The protein below binds the small molecule below.
Small molecule (SMILES): Nc1ncnc2c1ncn2[C@@H]1O[C@H](COP(=O)(O)OP(=O)(O)OP(O)(O)=S)[C@@H](O)[C@H]1O

Sequence of chain 1.A:
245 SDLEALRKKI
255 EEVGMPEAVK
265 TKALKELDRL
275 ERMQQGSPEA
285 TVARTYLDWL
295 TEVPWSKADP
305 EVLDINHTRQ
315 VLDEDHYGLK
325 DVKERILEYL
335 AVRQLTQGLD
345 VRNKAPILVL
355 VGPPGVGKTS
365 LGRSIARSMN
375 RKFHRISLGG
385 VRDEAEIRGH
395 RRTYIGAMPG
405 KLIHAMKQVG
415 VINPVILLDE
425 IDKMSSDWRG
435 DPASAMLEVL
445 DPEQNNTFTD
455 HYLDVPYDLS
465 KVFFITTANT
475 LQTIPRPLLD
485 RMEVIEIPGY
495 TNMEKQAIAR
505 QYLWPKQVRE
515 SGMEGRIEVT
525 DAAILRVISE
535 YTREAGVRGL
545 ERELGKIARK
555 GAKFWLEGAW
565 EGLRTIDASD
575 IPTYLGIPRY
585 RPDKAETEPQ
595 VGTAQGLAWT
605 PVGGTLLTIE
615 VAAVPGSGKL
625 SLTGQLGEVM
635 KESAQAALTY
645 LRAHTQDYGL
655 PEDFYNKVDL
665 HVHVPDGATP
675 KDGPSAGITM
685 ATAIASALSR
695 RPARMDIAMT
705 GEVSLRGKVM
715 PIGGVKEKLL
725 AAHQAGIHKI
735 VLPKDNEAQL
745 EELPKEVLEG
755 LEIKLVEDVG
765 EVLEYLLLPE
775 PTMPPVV

Sequence of chain 1.B:
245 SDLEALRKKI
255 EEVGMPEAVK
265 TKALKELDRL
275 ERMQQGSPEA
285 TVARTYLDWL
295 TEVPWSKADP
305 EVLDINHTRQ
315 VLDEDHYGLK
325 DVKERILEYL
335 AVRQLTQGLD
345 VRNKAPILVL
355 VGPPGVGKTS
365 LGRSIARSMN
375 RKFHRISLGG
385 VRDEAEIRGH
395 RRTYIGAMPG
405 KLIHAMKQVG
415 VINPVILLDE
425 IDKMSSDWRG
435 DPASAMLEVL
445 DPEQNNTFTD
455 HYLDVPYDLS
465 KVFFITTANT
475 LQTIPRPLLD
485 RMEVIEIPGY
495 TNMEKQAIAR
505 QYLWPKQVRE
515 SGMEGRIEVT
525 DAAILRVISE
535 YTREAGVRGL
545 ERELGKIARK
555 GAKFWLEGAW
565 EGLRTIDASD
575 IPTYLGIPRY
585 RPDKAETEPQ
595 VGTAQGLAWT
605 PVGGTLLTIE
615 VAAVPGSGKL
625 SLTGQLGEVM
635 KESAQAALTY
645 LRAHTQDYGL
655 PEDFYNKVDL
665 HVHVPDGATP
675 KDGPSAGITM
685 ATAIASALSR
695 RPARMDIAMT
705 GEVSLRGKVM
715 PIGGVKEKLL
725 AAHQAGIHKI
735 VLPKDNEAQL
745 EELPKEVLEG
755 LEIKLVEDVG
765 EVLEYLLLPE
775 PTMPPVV

Binding-site contacts:
Ligand atom O1B contacts residue PRO358 of chain 1.A at 3.6 Å.
Ligand atom O2G contacts residue THR363 of chain 1.A at 2.9 Å (h-bond).
Ligand atom C2 contacts residue TYR506 of chain 1.A at 3.5 Å (hydrophobic).
Ligand atom PA contacts residue VAL360 of chain 1.A at 3.3 Å.
Ligand atom O3A contacts residue PRO358 of chain 1.A at 3.1 Å (h-bond).
Ligand atom PA contacts residue THR363 of chain 1.A at 3.3 Å.
Ligand atom N7 contacts residue TYR494 of chain 1.A at 3.1 Å (h-bond).
Ligand atom N1 contacts residue TYR506 of chain 1.A at 3.5 Å.
Ligand atom O2A contacts residue THR363 of chain 1.A at 3.5 Å (h-bond).
Ligand atom O2B contacts residue ARG542 of chain 1.A at 3.1 Å (salt-bridge).
Ligand atom O1A contacts residue THR363 of chain 1.A at 2.2 Å (h-bond).
Ligand atom PB contacts residue ARG485 of chain 1.B at 3.2 Å.
Ligand atom O1B contacts residue VAL360 of chain 1.A at 3.7 Å.
Ligand atom PB contacts residue PRO358 of chain 1.A at 3.1 Å.
Ligand atom O2A contacts residue VAL360 of chain 1.A at 2.9 Å (h-bond).
Ligand atom C5 contacts residue HIS320 of chain 1.A at 3.3 Å.
Ligand atom PG contacts residue ARG485 of chain 1.B at 3.4 Å.
Ligand atom C6 contacts residue HIS320 of chain 1.A at 3.2 Å.
Ligand atom C6 contacts residue ILE502 of chain 1.A at 3.3 Å (hydrophobic).
Ligand atom N7 contacts residue HIS320 of chain 1.A at 3.4 Å (h-bond).
Ligand atom N1 contacts residue ILE502 of chain 1.A at 3.5 Å.
Ligand atom O5' contacts residue VAL360 of chain 1.A at 3.1 Å (h-bond).
Ligand atom N6 contacts residue TYR321 of chain 1.A at 3.1 Å (h-bond).
Ligand atom S1G contacts residue THR363 of chain 1.A at 3.5 Å.
Ligand atom O3A contacts residue ARG542 of chain 1.A at 3.1 Å (salt-bridge).
Ligand atom PG contacts residue GLU424 of chain 1.A at 3.3 Å.
Ligand atom O2A contacts residue GLY361 of chain 1.A at 3.2 Å.
Ligand atom C5' contacts residue GLY361 of chain 1.A at 3.6 Å.
Ligand atom C8 contacts residue GLY361 of chain 1.A at 3.2 Å.
Ligand atom N6 contacts residue ILE502 of chain 1.A at 3.3 Å.
Ligand atom PB contacts residue ARG542 of chain 1.A at 3.6 Å.
Ligand atom S1G contacts residue ASP423 of chain 1.A at 3.6 Å (salt-bridge).
Ligand atom N6 contacts residue HIS320 of chain 1.A at 3.0 Å (h-bond).
Ligand atom O3A contacts residue VAL360 of chain 1.A at 3.4 Å (h-bond).
Ligand atom O5' contacts residue GLY361 of chain 1.A at 3.1 Å.
Ligand atom O2B contacts residue ARG485 of chain 1.B at 3.1 Å (salt-bridge).
Ligand atom O3G contacts residue GLU424 of chain 1.A at 1.9 Å (salt-bridge).
Ligand atom O2A contacts residue LYS362 of chain 1.A at 2.6 Å (salt-bridge).
Ligand atom O2B contacts residue PRO358 of chain 1.A at 2.3 Å (h-bond).
Ligand atom O3B contacts residue ARG485 of chain 1.B at 2.2 Å (salt-bridge).